Binding-site contacts:
Ligand atom C04 contacts residue MN1 of chain 1.C at 3.1 Å.
Ligand atom C22 contacts residue HIS124 of chain 1.A at 3.6 Å.
Ligand atom O2 contacts residue GLU248 of chain 1.A at 3.2 Å (salt-bridge).
Ligand atom C15 contacts residue HIS222 of chain 1.A at 3.7 Å.
Ligand atom O1 contacts residue MN1 of chain 1.C at 2.1 Å.
Ligand atom O3 contacts residue GLU248 of chain 1.A at 2.5 Å (salt-bridge).
Ligand atom C06 contacts residue MN1 of chain 1.B at 3.3 Å.
Ligand atom C02 contacts residue PHE221 of chain 1.A at 3.7 Å (hydrophobic).
Ligand atom C05 contacts residue GLU248 of chain 1.A at 3.4 Å.
Ligand atom C06 contacts residue HIS222 of chain 1.A at 3.4 Å.
Ligand atom C05 contacts residue MN1 of chain 1.B at 3.2 Å.
Ligand atom C20 contacts residue GLU40 of chain 1.A at 3.5 Å.
Ligand atom O2 contacts residue HIS222 of chain 1.A at 2.6 Å (h-bond).
Ligand atom C10 contacts residue TYR107 of chain 1.A at 3.7 Å (hydrophobic).
Ligand atom C12 contacts residue CYS213 of chain 1.A at 3.5 Å (hydrophobic).
Ligand atom C08 contacts residue CYS115 of chain 1.A at 3.5 Å (hydrophobic).
Ligand atom O3 contacts residue ASP152 of chain 1.A at 3.3 Å (salt-bridge).
Ligand atom C09 contacts residue TYR107 of chain 1.A at 3.7 Å (hydrophobic).
Ligand atom C07 contacts residue GLU248 of chain 1.A at 3.3 Å.
Ligand atom O3 contacts residue GLU279 of chain 1.A at 3.2 Å (salt-bridge).
Ligand atom O4 contacts residue HIS124 of chain 1.A at 3.0 Å (h-bond).
Ligand atom O3 contacts residue ASP141 of chain 1.A at 3.3 Å (salt-bridge).
Ligand atom O2 contacts residue HIS215 of chain 1.A at 3.0 Å (h-bond).
Ligand atom O3 contacts residue MN1 of chain 1.B at 2.2 Å.
Ligand atom O2 contacts residue MN1 of chain 1.B at 2.3 Å.
Ligand atom O3 contacts residue MN1 of chain 1.C at 2.3 Å.
Ligand atom C14 contacts residue HIS222 of chain 1.A at 3.7 Å.
Ligand atom N1 contacts residue CYS213 of chain 1.A at 3.0 Å (h-bond).
Ligand atom C20 contacts residue TYR107 of chain 1.A at 3.6 Å (hydrophobic).
Ligand atom C05 contacts residue MN1 of chain 1.C at 3.2 Å.
Ligand atom O1 contacts residue ASP141 of chain 1.A at 2.9 Å (salt-bridge).
Ligand atom O1 contacts residue ASP152 of chain 1.A at 3.1 Å (salt-bridge).
Ligand atom O2 contacts residue ASP152 of chain 1.A at 3.6 Å (salt-bridge).
Ligand atom C13 contacts residue HIS222 of chain 1.A at 3.6 Å.
Ligand atom O6 contacts residue GLU248 of chain 1.A at 3.3 Å (salt-bridge).
Ligand atom C22 contacts residue GLU248 of chain 1.A at 3.4 Å.
Ligand atom O6 contacts residue HIS124 of chain 1.A at 2.9 Å (h-bond).
Ligand atom C07 contacts residue HIS124 of chain 1.A at 3.7 Å.
Ligand atom C05 contacts residue ASP141 of chain 1.A at 3.7 Å.
Ligand atom O1 contacts residue THR143 of chain 1.A at 3.5 Å (h-bond).

This small molecule binds to this protein.
Small molecule (SMILES): CO[C@@H](C(=O)NC[C@@H]1CCCN(C(=O)C2CC2)C1)[C@H](O)[C@@H](O)[C@H](O)/C=C/C(C)(C)C

Sequence of chain 1.A:
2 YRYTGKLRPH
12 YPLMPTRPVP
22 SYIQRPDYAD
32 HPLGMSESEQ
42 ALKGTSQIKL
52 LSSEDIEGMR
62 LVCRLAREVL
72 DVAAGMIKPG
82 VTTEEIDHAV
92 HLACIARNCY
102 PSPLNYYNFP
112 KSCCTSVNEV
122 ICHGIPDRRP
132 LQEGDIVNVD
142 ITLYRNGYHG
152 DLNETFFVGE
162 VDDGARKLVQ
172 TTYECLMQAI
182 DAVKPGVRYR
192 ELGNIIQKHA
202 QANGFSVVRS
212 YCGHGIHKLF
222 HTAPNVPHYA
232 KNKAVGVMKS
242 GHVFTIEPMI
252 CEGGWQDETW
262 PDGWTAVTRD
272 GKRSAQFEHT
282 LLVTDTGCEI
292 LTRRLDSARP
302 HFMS